This small molecule binds to this protein.
Small molecule (SMILES): O=C(O)C(=O)CO

Binding-site contacts:
Ligand atom O1 contacts residue PRO170 of chain 1.B at 4.4 Å.
Ligand atom O2 contacts residue TRP211 of chain 1.B at 4.3 Å.
Ligand atom O1 contacts residue GLY169 of chain 1.B at 3.7 Å.
Ligand atom C2 contacts residue GLY169 of chain 1.B at 3.6 Å.
Ligand atom O4 contacts residue MET144 of chain 1.B at 4.2 Å.
Ligand atom O3 contacts residue GLU146 of chain 1.B at 3.1 Å (salt-bridge).
Ligand atom O1 contacts residue MG1 of chain 1.F at 2.1 Å.
Ligand atom O4 contacts residue ARG70 of chain 1.B at 3.1 Å (salt-bridge).
Ligand atom O3 contacts residue GLY169 of chain 1.B at 4.2 Å.
Ligand atom C1 contacts residue GLY169 of chain 1.B at 3.4 Å.
Ligand atom O1 contacts residue GLU146 of chain 1.B at 3.0 Å (salt-bridge).
Ligand atom C3 contacts residue GLY169 of chain 1.B at 3.7 Å.
Ligand atom O2 contacts residue GLY169 of chain 1.B at 3.3 Å.
Ligand atom C3 contacts residue MG1 of chain 1.F at 4.1 Å.
Ligand atom C3 contacts residue MET144 of chain 1.B at 3.7 Å (hydrophobic).
Ligand atom O1 contacts residue THR171 of chain 1.B at 3.3 Å (h-bond).
Ligand atom C1 contacts residue THR171 of chain 1.B at 3.2 Å.
Ligand atom O3 contacts residue ARG70 of chain 1.B at 2.6 Å (salt-bridge).
Ligand atom C3 contacts residue ARG70 of chain 1.B at 3.7 Å.
Ligand atom C1 contacts residue PRO170 of chain 1.B at 3.9 Å (hydrophobic).
Ligand atom O3 contacts residue GLN44 of chain 1.B at 4.4 Å.
Ligand atom O3 contacts residue MG1 of chain 1.F at 2.0 Å.
Ligand atom O2 contacts residue MG1 of chain 1.F at 4.0 Å.
Ligand atom O1 contacts residue ASP172 of chain 1.B at 2.9 Å (salt-bridge).
Ligand atom O4 contacts residue TRP19 of chain 1.B at 3.4 Å.
Ligand atom C2 contacts residue GLU146 of chain 1.B at 3.6 Å.
Ligand atom C3 contacts residue PRO170 of chain 1.B at 4.3 Å (hydrophobic).
Ligand atom O3 contacts residue MET144 of chain 1.B at 3.4 Å.
Ligand atom O4 contacts residue TRP211 of chain 1.B at 3.1 Å.
Ligand atom O2 contacts residue PRO170 of chain 1.B at 3.3 Å (h-bond).
Ligand atom C1 contacts residue MG1 of chain 1.F at 2.8 Å.
Ligand atom O3 contacts residue ASP172 of chain 1.B at 4.0 Å.
Ligand atom C2 contacts residue MET144 of chain 1.B at 3.7 Å (hydrophobic).
Ligand atom O2 contacts residue ASP172 of chain 1.B at 3.7 Å.
Ligand atom C3 contacts residue TRP211 of chain 1.B at 3.5 Å (hydrophobic).
Ligand atom C1 contacts residue GLU146 of chain 1.B at 3.6 Å.
Ligand atom C2 contacts residue ARG70 of chain 1.B at 3.5 Å.
Ligand atom C1 contacts residue ASP172 of chain 1.B at 3.7 Å.
Ligand atom O2 contacts residue THR171 of chain 1.B at 2.7 Å (h-bond).
Ligand atom C2 contacts residue MG1 of chain 1.F at 2.7 Å.

Sequence of chain 1.B:
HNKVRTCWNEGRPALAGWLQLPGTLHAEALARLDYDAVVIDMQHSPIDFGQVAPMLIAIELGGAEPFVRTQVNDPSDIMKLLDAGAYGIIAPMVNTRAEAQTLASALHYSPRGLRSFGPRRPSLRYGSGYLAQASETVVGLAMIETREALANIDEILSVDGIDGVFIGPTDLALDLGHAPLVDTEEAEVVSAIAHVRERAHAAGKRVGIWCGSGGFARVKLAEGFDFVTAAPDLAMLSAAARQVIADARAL